Sequence of chain 1.A:
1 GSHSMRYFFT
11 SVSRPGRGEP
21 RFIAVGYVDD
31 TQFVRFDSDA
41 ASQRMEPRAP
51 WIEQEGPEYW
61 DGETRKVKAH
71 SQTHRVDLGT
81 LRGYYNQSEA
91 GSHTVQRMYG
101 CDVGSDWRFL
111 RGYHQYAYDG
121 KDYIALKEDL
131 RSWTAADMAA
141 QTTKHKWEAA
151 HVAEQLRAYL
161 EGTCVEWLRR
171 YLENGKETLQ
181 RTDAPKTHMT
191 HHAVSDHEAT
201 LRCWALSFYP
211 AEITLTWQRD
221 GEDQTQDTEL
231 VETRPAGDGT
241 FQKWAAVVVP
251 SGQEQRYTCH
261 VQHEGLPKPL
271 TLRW

Binding-site contacts:
Ligand atom OH contacts residue THR91 of chain 1.D at 3.4 Å (h-bond).
Ligand atom CE2 contacts residue GLU30 of chain 1.E at 3.4 Å.
Ligand atom N contacts residue GLN30 of chain 1.D at 3.4 Å (h-bond).
Ligand atom O contacts residue LYS66 of chain 1.A at 3.0 Å (salt-bridge).
Ligand atom O contacts residue TYR84 of chain 1.A at 2.9 Å (h-bond).
Ligand atom CZ contacts residue LEU97 of chain 1.E at 3.5 Å (hydrophobic).
Ligand atom O contacts residue TYR159 of chain 1.A at 2.9 Å (h-bond).
Ligand atom CD1 contacts residue MET45 of chain 1.A at 3.6 Å (hydrophobic).
Ligand atom CD2 contacts residue TRP167 of chain 1.A at 3.1 Å (hydrophobic).
Ligand atom N contacts residue TYR171 of chain 1.A at 2.6 Å (h-bond).
Ligand atom N contacts residue GLU63 of chain 1.A at 3.0 Å (salt-bridge).
Ligand atom OH contacts residue SER31 of chain 1.D at 2.5 Å (h-bond).
Ligand atom CD1 contacts residue GLU63 of chain 1.A at 3.3 Å.
Ligand atom O contacts residue TYR7 of chain 1.A at 3.4 Å.
Ligand atom OH contacts residue GLU30 of chain 1.E at 3.4 Å (salt-bridge).
Ligand atom CA contacts residue ASP77 of chain 1.A at 3.4 Å.
Ligand atom N contacts residue ASP77 of chain 1.A at 3.1 Å (salt-bridge).
Ligand atom CD2 contacts residue LEU97 of chain 1.E at 3.5 Å (hydrophobic).
Ligand atom OH contacts residue PRO102 of chain 1.E at 3.3 Å.
Ligand atom O contacts residue THR143 of chain 1.A at 2.7 Å (h-bond).
Ligand atom CA contacts residue LEU97 of chain 1.E at 3.5 Å (hydrophobic).
Ligand atom O contacts residue GLN30 of chain 1.D at 3.1 Å (h-bond).
Ligand atom CZ contacts residue SER31 of chain 1.D at 3.4 Å.
Ligand atom CD2 contacts residue TYR99 of chain 1.A at 2.9 Å (hydrophobic).
Ligand atom CG2 contacts residue VAL152 of chain 1.A at 3.5 Å (hydrophobic).
Ligand atom CG contacts residue GLU63 of chain 1.A at 3.4 Å.
Ligand atom N contacts residue LEU97 of chain 1.E at 3.3 Å (h-bond).
Ligand atom CB contacts residue TYR99 of chain 1.A at 3.4 Å (hydrophobic).
Ligand atom OXT contacts residue TYR84 of chain 1.A at 3.5 Å (h-bond).
Ligand atom CE1 contacts residue THR73 of chain 1.A at 3.5 Å.
Ligand atom O contacts residue SER94 of chain 1.D at 2.9 Å (h-bond).
Ligand atom C contacts residue TYR7 of chain 1.A at 3.5 Å (hydrophobic).
Ligand atom N contacts residue TYR99 of chain 1.A at 3.3 Å (h-bond).
Ligand atom O contacts residue HIS70 of chain 1.A at 3.2 Å.
Ligand atom O contacts residue ASP93 of chain 1.D at 3.5 Å.
Ligand atom CG1 contacts residue TYR116 of chain 1.A at 3.5 Å (hydrophobic).
Ligand atom CB contacts residue GLU63 of chain 1.A at 3.4 Å.
Ligand atom O contacts residue TRP147 of chain 1.A at 2.7 Å (h-bond).
Ligand atom N contacts residue TYR7 of chain 1.A at 2.9 Å (h-bond).
Ligand atom OH contacts residue ARG94 of chain 1.E at 3.2 Å (salt-bridge).

A protein and the small-molecule ligand that binds it are described below.
Small molecule (SMILES): CC(C)C[C@H](NC(=O)[C@@H](N)CC(C)C)C(=O)N[C@@H](Cc1ccccc1)C(=O)NCC(=O)N[C@@H](Cc1ccc(O)cc1)C(=O)N1CCC[C@H]1C(=O)N[C@H](C(=O)N[C@@H](Cc1ccc(O)cc1)C(=O)N[C@H](C(=O)O)C(C)C)C(C)C

Sequence of chain 1.D:
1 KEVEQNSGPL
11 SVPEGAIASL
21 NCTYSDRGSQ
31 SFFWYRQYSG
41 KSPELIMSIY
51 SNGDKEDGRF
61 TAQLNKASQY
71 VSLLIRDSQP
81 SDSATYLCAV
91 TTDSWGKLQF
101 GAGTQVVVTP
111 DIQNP

Sequence of chain 1.E:
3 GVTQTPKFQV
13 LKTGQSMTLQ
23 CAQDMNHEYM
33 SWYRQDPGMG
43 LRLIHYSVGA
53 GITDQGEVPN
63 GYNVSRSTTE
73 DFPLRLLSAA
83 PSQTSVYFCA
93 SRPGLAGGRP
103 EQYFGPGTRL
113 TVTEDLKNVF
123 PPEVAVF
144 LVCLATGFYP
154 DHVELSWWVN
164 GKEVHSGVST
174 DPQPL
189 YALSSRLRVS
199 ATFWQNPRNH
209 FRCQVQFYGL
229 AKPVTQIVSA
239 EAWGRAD